Sequence of chain 1.B:
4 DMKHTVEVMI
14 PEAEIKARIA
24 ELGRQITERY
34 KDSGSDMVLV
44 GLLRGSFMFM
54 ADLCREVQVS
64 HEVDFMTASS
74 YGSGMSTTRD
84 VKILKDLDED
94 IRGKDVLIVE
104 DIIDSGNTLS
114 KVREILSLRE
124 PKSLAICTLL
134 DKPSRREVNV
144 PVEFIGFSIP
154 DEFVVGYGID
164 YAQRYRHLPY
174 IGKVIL

Binding-site contacts:
Ligand atom O6 contacts residue VAL157 of chain 1.B at 2.9 Å (h-bond).
Ligand atom O6 contacts residue ILE105 of chain 1.B at 3.9 Å.
Ligand atom OAE contacts residue SER108 of chain 1.B at 3.0 Å (h-bond).
Ligand atom PAY contacts residue GLY109 of chain 1.B at 3.6 Å.
Ligand atom OAC contacts residue SER73 of chain 1.B at 3.3 Å.
Ligand atom N7 contacts residue ASP107 of chain 1.B at 3.5 Å (salt-bridge).
Ligand atom CAM contacts residue MG1 of chain 1.G at 3.2 Å.
Ligand atom C6 contacts residue VAL157 of chain 1.B at 3.8 Å (hydrophobic).
Ligand atom OAB contacts residue SER108 of chain 1.B at 3.1 Å (h-bond).
Ligand atom OAD contacts residue SER108 of chain 1.B at 3.8 Å.
Ligand atom OAD contacts residue ILE105 of chain 1.B at 3.6 Å.
Ligand atom O6 contacts residue PHE156 of chain 1.B at 3.4 Å.
Ligand atom PAZ contacts residue MG1 of chain 1.G at 2.8 Å.
Ligand atom C2 contacts residue VAL157 of chain 1.B at 3.6 Å (hydrophobic).
Ligand atom C6 contacts residue PHE156 of chain 1.B at 3.6 Å (hydrophobic).
Ligand atom N3 contacts residue PHE156 of chain 1.B at 3.8 Å.
Ligand atom C8 contacts residue ASP107 of chain 1.B at 3.6 Å.
Ligand atom C2 contacts residue ASP163 of chain 1.B at 3.4 Å.
Ligand atom O6 contacts residue LYS135 of chain 1.B at 2.9 Å (salt-bridge).
Ligand atom OAD contacts residue ILE106 of chain 1.B at 3.7 Å.
Ligand atom OAE contacts residue GLY109 of chain 1.B at 3.8 Å.
Ligand atom O6 contacts residue GLU155 of chain 1.B at 3.5 Å (salt-bridge).
Ligand atom OAF contacts residue MG1 of chain 1.G at 2.5 Å.
Ligand atom N1 contacts residue VAL157 of chain 1.B at 2.8 Å (h-bond).
Ligand atom OAB contacts residue THR111 of chain 1.B at 3.6 Å (h-bond).
Ligand atom N1 contacts residue PHE156 of chain 1.B at 3.5 Å.
Ligand atom OAD contacts residue GLY109 of chain 1.B at 3.3 Å (h-bond).
Ligand atom C2 contacts residue ILE162 of chain 1.B at 3.5 Å (hydrophobic).
Ligand atom C2 contacts residue PHE156 of chain 1.B at 3.4 Å (hydrophobic).
Ligand atom OAE contacts residue ASP107 of chain 1.B at 3.1 Å.
Ligand atom OAD contacts residue ASP107 of chain 1.B at 3.0 Å (salt-bridge).
Ligand atom N7 contacts residue LYS135 of chain 1.B at 3.5 Å (salt-bridge).
Ligand atom N1 contacts residue ILE162 of chain 1.B at 3.7 Å.
Ligand atom PAY contacts residue SER108 of chain 1.B at 3.6 Å.
Ligand atom OAF contacts residue ASP163 of chain 1.B at 3.6 Å (salt-bridge).
Ligand atom OAG contacts residue MG1 of chain 1.G at 2.5 Å.
Ligand atom OAB contacts residue ASN110 of chain 1.B at 3.2 Å (h-bond).
Ligand atom OAG contacts residue TYR74 of chain 1.B at 3.7 Å.
Ligand atom OAB contacts residue GLY109 of chain 1.B at 3.2 Å (h-bond).
Ligand atom C5 contacts residue PHE156 of chain 1.B at 3.8 Å (hydrophobic).

The protein below binds the small molecule below.
Small molecule (SMILES): O=c1[nH]cnc2c1ncn2CC(COCP(=O)(O)O)COCP(=O)(O)O